This small molecule binds to this protein.
Small molecule (SMILES): Cc1cn([C@H]2C[C@H](O[P](=O)(O)OC[C@H]3O[C@@H](n4cc(C)c(=O)[nH]c4=O)C[C@@H]3O[P](=O)(O)OC[C@H]3O[C@@H](n4cc(C)c(=O)[nH]c4=O)C[C@@H]3O[P](=O)(O)OC[C@H]3O[C@@H](n4cc(C)c(=O)[nH]c4=O)C[C@@H]3O[P](=O)(O)OC[C@H]3O[C@@H](n4cc(C)c(=O)[nH]c4=O)C[C@@H]3O[P](=O)(O)OC[C@H]3O[C@@H](n4cc(C)c(=O)[nH]c4=O)C[C@@H]3O[P](=O)(O)OC[C@H]3O[C@@H](n4cc(C)c(=O)[nH]c4=O)C[C@@H]3O[P](=O)(O)OC[C@H]3O[C@@H](n4cc(C)c(=O)[nH]c4=O)C[C@@H]3O[P](=O)(O)OC[C@H]3O[C@@H](n4cc(C)c(=O)[nH]c4=O)C[C@@H]3O)[C@@H](COP(=O)=O)O2)c(=O)[nH]c1=O

Binding-site contacts:
Ligand atom C5 contacts residue PHE18 of chain 23.A at 3.4 Å (hydrophobic).
Ligand atom O3' contacts residue ALA71 of chain 3.A at 3.4 Å.
Ligand atom O2 contacts residue TRP64 of chain 23.A at 3.1 Å.
Ligand atom N1 contacts residue PHE12 of chain 23.A at 3.3 Å.
Ligand atom O2 contacts residue ASP94 of chain 3.A at 3.0 Å (salt-bridge).
Ligand atom O4 contacts residue PHE92 of chain 3.A at 3.5 Å (h-bond).
Ligand atom O2 contacts residue PHE12 of chain 23.A at 3.2 Å.
Ligand atom O4' contacts residue MET50 of chain 3.A at 3.4 Å.
Ligand atom C7 contacts residue HIS93 of chain 3.A at 3.5 Å.
Ligand atom OP1 contacts residue ALA71 of chain 3.A at 2.9 Å (h-bond).
Ligand atom O4 contacts residue SER16 of chain 23.A at 3.0 Å (h-bond).
Ligand atom C6 contacts residue TRP64 of chain 23.A at 3.2 Å (hydrophobic).
Ligand atom C4 contacts residue PHE18 of chain 23.A at 3.3 Å (hydrophobic).
Ligand atom C4 contacts residue LYS21 of chain 6.A at 3.4 Å.
Ligand atom N3 contacts residue LYS21 of chain 6.A at 2.8 Å.
Ligand atom C1' contacts residue ASP94 of chain 3.A at 3.5 Å.
Ligand atom O2 contacts residue MET97 of chain 3.A at 3.4 Å.
Ligand atom O4 contacts residue LYS21 of chain 6.A at 2.9 Å (salt-bridge).
Ligand atom OP2 contacts residue LYS107 of chain 3.A at 2.6 Å (salt-bridge).
Ligand atom C1' contacts residue LEU98 of chain 3.A at 3.5 Å (hydrophobic).
Ligand atom C2 contacts residue PHE12 of chain 23.A at 2.9 Å (hydrophobic).
Ligand atom O2 contacts residue LEU98 of chain 3.A at 3.4 Å.
Ligand atom OP1 contacts residue HIS93 of chain 3.A at 2.7 Å (h-bond).
Ligand atom N3 contacts residue PHE92 of chain 3.A at 3.0 Å (h-bond).
Ligand atom C4 contacts residue PHE92 of chain 3.A at 3.3 Å (hydrophobic).
Ligand atom C5' contacts residue TYR62 of chain 23.A at 3.2 Å (hydrophobic).
Ligand atom OP1 contacts residue TYR62 of chain 23.A at 2.8 Å (h-bond).
Ligand atom O2 contacts residue ARG60 of chain 23.A at 3.0 Å.
Ligand atom O4 contacts residue PRO14 of chain 23.A at 3.5 Å.
Ligand atom C5 contacts residue HIS93 of chain 3.A at 3.5 Å.
Ligand atom O4' contacts residue HIS93 of chain 3.A at 3.4 Å.
Ligand atom O4' contacts residue TRP64 of chain 23.A at 2.9 Å (h-bond).
Ligand atom N3 contacts residue PHE12 of chain 23.A at 2.9 Å.
Ligand atom N3 contacts residue PHE18 of chain 23.A at 3.4 Å.
Ligand atom OP1 contacts residue LYS107 of chain 3.A at 2.8 Å (salt-bridge).
Ligand atom C2 contacts residue TRP64 of chain 23.A at 3.5 Å (hydrophobic).
Ligand atom OP1 contacts residue LYS61 of chain 23.A at 3.0 Å.
Ligand atom C4 contacts residue PHE12 of chain 23.A at 3.2 Å (hydrophobic).
Ligand atom C7 contacts residue TRP64 of chain 23.A at 3.5 Å (hydrophobic).
Ligand atom O4 contacts residue PHE12 of chain 23.A at 3.2 Å.

Sequence of chain 23.A:
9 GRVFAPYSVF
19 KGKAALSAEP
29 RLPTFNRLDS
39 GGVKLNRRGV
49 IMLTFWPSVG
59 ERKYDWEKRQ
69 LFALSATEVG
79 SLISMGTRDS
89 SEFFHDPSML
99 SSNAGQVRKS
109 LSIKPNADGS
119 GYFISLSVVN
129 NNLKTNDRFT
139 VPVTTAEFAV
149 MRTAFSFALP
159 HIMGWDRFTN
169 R

Sequence of chain 3.A:
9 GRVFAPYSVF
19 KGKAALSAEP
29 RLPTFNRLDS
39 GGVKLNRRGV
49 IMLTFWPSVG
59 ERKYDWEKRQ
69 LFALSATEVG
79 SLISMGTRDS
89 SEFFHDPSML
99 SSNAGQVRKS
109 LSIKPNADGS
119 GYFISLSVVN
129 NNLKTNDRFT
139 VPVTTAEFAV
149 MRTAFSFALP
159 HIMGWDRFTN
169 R

Sequence of chain 6.A:
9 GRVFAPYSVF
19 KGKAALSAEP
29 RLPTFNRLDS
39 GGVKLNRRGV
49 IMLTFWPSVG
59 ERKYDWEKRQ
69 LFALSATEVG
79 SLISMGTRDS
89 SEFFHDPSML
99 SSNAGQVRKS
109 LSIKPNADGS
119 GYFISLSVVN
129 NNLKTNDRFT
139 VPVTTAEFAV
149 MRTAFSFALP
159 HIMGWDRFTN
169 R